Sequence of chain 1.A:
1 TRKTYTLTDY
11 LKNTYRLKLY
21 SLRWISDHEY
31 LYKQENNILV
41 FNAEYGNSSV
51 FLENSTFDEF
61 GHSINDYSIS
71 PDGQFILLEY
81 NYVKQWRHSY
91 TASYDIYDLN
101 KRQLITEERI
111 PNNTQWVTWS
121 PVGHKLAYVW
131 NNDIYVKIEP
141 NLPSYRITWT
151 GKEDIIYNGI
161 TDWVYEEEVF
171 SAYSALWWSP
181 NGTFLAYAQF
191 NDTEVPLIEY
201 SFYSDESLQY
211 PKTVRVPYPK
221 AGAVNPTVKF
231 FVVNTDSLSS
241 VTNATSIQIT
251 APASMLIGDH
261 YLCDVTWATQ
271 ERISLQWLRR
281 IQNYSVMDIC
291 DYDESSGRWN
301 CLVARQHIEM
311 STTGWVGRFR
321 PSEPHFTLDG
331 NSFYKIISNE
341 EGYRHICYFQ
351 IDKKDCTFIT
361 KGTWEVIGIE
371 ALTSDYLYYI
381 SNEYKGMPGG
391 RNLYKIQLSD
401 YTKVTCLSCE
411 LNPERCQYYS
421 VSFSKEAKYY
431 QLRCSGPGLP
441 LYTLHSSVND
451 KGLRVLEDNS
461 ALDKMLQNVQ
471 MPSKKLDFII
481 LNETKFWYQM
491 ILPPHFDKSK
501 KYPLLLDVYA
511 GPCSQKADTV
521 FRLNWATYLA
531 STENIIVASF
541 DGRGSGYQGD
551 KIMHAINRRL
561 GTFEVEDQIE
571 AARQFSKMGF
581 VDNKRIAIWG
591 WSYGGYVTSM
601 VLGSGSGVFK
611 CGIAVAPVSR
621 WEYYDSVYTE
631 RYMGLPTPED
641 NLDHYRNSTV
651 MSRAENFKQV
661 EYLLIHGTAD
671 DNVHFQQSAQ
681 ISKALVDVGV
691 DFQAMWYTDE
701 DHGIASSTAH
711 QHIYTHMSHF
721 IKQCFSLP

The protein below binds the small molecule below.
Small molecule (SMILES): CC(=O)N[C@H]1[C@H](O[C@H]2[C@H](O)[C@@H](NC(C)=O)CO[C@@H]2CO)O[C@H](CO)[C@@H](O)[C@@H]1O

Binding-site contacts:
Ligand atom C7 contacts residue ASN181 of chain 1.A at 3.3 Å.
Ligand atom O4 contacts residue GLU294 of chain 1.A at 4.2 Å.
Ligand atom C3 contacts residue GLU294 of chain 1.A at 3.7 Å.
Ligand atom C5 contacts residue THR183 of chain 1.A at 3.5 Å.
Ligand atom C2 contacts residue ASN181 of chain 1.A at 2.5 Å.
Ligand atom O5 contacts residue THR183 of chain 1.A at 3.6 Å.
Ligand atom O6 contacts residue GLU271 of chain 1.A at 2.5 Å (salt-bridge).
Ligand atom C8 contacts residue ASN181 of chain 1.A at 4.3 Å.
Ligand atom N2 contacts residue GLU294 of chain 1.A at 4.2 Å.
Ligand atom N2 contacts residue THR183 of chain 1.A at 3.6 Å (h-bond).
Ligand atom C4 contacts residue THR183 of chain 1.A at 4.1 Å.
Ligand atom C5 contacts residue ASN181 of chain 1.A at 3.7 Å.
Ligand atom O7 contacts residue ASN234 of chain 1.A at 3.8 Å.
Ligand atom C1 contacts residue ASN181 of chain 1.A at 1.4 Å.
Ligand atom O6 contacts residue GLN270 of chain 1.A at 3.9 Å.
Ligand atom C3 contacts residue ASN181 of chain 1.A at 3.8 Å.
Ligand atom O5 contacts residue ASN181 of chain 1.A at 2.4 Å (h-bond).
Ligand atom N2 contacts residue ASN181 of chain 1.A at 2.9 Å (h-bond).
Ligand atom C8 contacts residue ASN234 of chain 1.A at 3.7 Å.
Ligand atom C1 contacts residue GLN270 of chain 1.A at 3.9 Å.
Ligand atom C2 contacts residue THR183 of chain 1.A at 3.5 Å.
Ligand atom C8 contacts residue TYR292 of chain 1.A at 3.3 Å (hydrophobic).
Ligand atom O7 contacts residue ASN181 of chain 1.A at 3.5 Å (h-bond).
Ligand atom C1 contacts residue THR183 of chain 1.A at 2.9 Å.
Ligand atom C7 contacts residue ASN234 of chain 1.A at 4.2 Å.
Ligand atom O7 contacts residue THR183 of chain 1.A at 4.2 Å.
Ligand atom C6 contacts residue GLU271 of chain 1.A at 3.2 Å.
Ligand atom C4 contacts residue ASN181 of chain 1.A at 4.3 Å.
Ligand atom O5 contacts residue GLN270 of chain 1.A at 3.6 Å.
Ligand atom O3 contacts residue GLU294 of chain 1.A at 3.5 Å (salt-bridge).
Ligand atom C6 contacts residue GLN270 of chain 1.A at 4.2 Å.
Ligand atom C3 contacts residue THR183 of chain 1.A at 3.6 Å.
Ligand atom C8 contacts residue PHE184 of chain 1.A at 3.6 Å (hydrophobic).